A protein and the small-molecule ligand that binds it are described below.
Small molecule (SMILES): CCO/N=C/c1ccc(OCCCCCN2CCN(c3ccncc3)C2=O)cc1

Sequence of chain 21.A:
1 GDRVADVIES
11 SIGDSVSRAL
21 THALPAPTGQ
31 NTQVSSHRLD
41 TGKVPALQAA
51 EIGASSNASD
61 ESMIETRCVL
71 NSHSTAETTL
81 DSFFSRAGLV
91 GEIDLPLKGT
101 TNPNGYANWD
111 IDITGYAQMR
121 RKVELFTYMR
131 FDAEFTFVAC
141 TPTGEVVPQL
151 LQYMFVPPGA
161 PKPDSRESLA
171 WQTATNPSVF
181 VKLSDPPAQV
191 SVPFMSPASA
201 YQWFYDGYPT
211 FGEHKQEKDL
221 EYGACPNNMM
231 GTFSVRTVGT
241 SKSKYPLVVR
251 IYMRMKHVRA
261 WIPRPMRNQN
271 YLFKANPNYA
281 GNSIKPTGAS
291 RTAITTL

Binding-site contacts:
Ligand atom CAG contacts residue GLN202 of chain 21.A at 3.5 Å.
Ligand atom CAC contacts residue PHE233 of chain 21.A at 3.9 Å (hydrophobic).
Ligand atom CAG contacts residue TRP203 of chain 21.A at 3.6 Å (hydrophobic).
Ligand atom CAE contacts residue GLN202 of chain 21.A at 3.4 Å.
Ligand atom CAI contacts residue VAL192 of chain 21.A at 3.9 Å (hydrophobic).
Ligand atom CAA contacts residue VAL179 of chain 21.A at 3.3 Å (hydrophobic).
Ligand atom NBC contacts residue TRP203 of chain 21.A at 3.2 Å.
Ligand atom CAD contacts residue ASP112 of chain 21.A at 3.7 Å.
Ligand atom CAK contacts residue PHE135 of chain 21.A at 3.6 Å (hydrophobic).
Ligand atom CBA contacts residue ASN228 of chain 21.A at 3.8 Å.
Ligand atom CAE contacts residue ASN228 of chain 21.A at 3.4 Å.
Ligand atom CAL contacts residue PHE155 of chain 21.A at 3.7 Å (hydrophobic).
Ligand atom CAF contacts residue TRP203 of chain 21.A at 3.8 Å (hydrophobic).
Ligand atom NAT contacts residue PHE155 of chain 21.A at 3.9 Å.
Ligand atom CAJ contacts residue PHE155 of chain 21.A at 3.8 Å (hydrophobic).
Ligand atom CAA contacts residue SER178 of chain 21.A at 3.5 Å.
Ligand atom CAS contacts residue TYR201 of chain 21.A at 3.7 Å (hydrophobic).
Ligand atom CAP contacts residue PHE135 of chain 21.A at 3.6 Å (hydrophobic).
Ligand atom CAS contacts residue TRP203 of chain 21.A at 3.5 Å (hydrophobic).
Ligand atom CAN contacts residue ILE111 of chain 21.A at 3.8 Å (hydrophobic).
Ligand atom CAX contacts residue TRP203 of chain 21.A at 3.5 Å (hydrophobic).
Ligand atom OAB contacts residue TRP203 of chain 21.A at 3.8 Å.
Ligand atom CAH contacts residue PHE155 of chain 21.A at 3.7 Å (hydrophobic).
Ligand atom OAW contacts residue MET195 of chain 21.A at 3.3 Å.
Ligand atom OAB contacts residue ILE113 of chain 21.A at 3.2 Å (h-bond).
Ligand atom NBB contacts residue TRP203 of chain 21.A at 3.9 Å.
Ligand atom CAG contacts residue ASN228 of chain 21.A at 3.2 Å.
Ligand atom CAF contacts residue ASP112 of chain 21.A at 3.6 Å.
Ligand atom CAP contacts residue ILE111 of chain 21.A at 3.6 Å (hydrophobic).
Ligand atom CAD contacts residue THR114 of chain 21.A at 3.6 Å.
Ligand atom CAR contacts residue TYR201 of chain 21.A at 3.5 Å (hydrophobic).
Ligand atom CAS contacts residue ASN228 of chain 21.A at 3.7 Å.
Ligand atom CAC contacts residue PHE137 of chain 21.A at 3.8 Å (hydrophobic).
Ligand atom OAB contacts residue ASP112 of chain 21.A at 3.6 Å.
Ligand atom CAA contacts residue PRO177 of chain 21.A at 3.3 Å (hydrophobic).
Ligand atom OAW contacts residue ILE111 of chain 21.A at 3.9 Å.
Ligand atom CBA contacts residue TRP203 of chain 21.A at 3.3 Å (hydrophobic).
Ligand atom CAL contacts residue PRO177 of chain 21.A at 3.7 Å (hydrophobic).
Ligand atom CAI contacts residue PHE135 of chain 21.A at 3.7 Å (hydrophobic).
Ligand atom CAA contacts residue TYR153 of chain 21.A at 3.7 Å (hydrophobic).

Sequence of chain 21.C:
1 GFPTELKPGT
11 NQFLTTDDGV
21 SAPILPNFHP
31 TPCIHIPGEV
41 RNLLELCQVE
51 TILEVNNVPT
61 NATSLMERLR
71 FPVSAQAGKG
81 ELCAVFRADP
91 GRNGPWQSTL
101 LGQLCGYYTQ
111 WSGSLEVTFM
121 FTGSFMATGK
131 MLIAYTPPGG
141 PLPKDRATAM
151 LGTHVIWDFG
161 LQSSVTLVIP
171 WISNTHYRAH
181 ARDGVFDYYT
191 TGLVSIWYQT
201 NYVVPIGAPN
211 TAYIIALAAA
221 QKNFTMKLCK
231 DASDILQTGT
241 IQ

Sequence of chain 22.C:
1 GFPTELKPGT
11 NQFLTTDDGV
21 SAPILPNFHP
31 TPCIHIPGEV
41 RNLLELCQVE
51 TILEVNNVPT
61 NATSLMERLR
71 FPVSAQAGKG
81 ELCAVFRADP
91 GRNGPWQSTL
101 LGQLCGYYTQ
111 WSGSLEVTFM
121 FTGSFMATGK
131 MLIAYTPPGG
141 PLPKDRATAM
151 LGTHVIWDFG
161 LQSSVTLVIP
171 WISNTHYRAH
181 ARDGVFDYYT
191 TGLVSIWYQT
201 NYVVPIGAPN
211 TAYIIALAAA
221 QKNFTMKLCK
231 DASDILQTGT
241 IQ